Binding-site contacts:
Ligand atom C3 contacts residue LEU406 of chain 1.I at 3.2 Å (hydrophobic).
Ligand atom C13 contacts residue GLY408 of chain 1.I at 3.6 Å.
Ligand atom C2 contacts residue PHE317 of chain 1.I at 3.9 Å (hydrophobic).
Ligand atom C11 contacts residue ZN1 of chain 1.BC at 3.7 Å.
Ligand atom C2 contacts residue GLY408 of chain 1.I at 3.6 Å.
Ligand atom O3 contacts residue ZN1 of chain 1.AC at 2.1 Å.
Ligand atom C12 contacts residue GLY408 of chain 1.I at 3.6 Å.
Ligand atom C3 contacts residue THR405 of chain 1.I at 3.7 Å.
Ligand atom C4 contacts residue GLY408 of chain 1.I at 3.5 Å.
Ligand atom C11 contacts residue ZN1 of chain 1.AC at 2.8 Å.
Ligand atom C2 contacts residue THR407 of chain 1.I at 3.9 Å.
Ligand atom C3 contacts residue THR407 of chain 1.I at 3.7 Å.
Ligand atom O4 contacts residue ASP298 of chain 1.I at 3.2 Å (salt-bridge).
Ligand atom O4 contacts residue CO31 of chain 1.CC at 2.8 Å (h-bond).
Ligand atom C3 contacts residue GLY408 of chain 1.I at 3.5 Å.
Ligand atom C11 contacts residue LEU406 of chain 1.I at 3.6 Å (hydrophobic).
Ligand atom O4 contacts residue ZN1 of chain 1.BC at 2.0 Å.
Ligand atom C11 contacts residue ASP378 of chain 1.I at 3.2 Å.
Ligand atom O4 contacts residue ZN1 of chain 1.AC at 2.3 Å.
Ligand atom C11 contacts residue ASP298 of chain 1.I at 3.9 Å.
Ligand atom N2 contacts residue CO31 of chain 1.CC at 2.8 Å (h-bond).
Ligand atom O3 contacts residue LYS305 of chain 1.I at 3.1 Å (salt-bridge).
Ligand atom N2 contacts residue LEU406 of chain 1.I at 3.0 Å (h-bond).
Ligand atom O4 contacts residue GLU380 of chain 1.I at 2.8 Å (salt-bridge).
Ligand atom O4 contacts residue ASP378 of chain 1.I at 3.0 Å (salt-bridge).
Ligand atom C8 contacts residue ASN376 of chain 1.I at 3.3 Å.
Ligand atom O3 contacts residue ZN1 of chain 1.BC at 3.7 Å.
Ligand atom O3 contacts residue ASP298 of chain 1.I at 3.0 Å (salt-bridge).
Ligand atom C5 contacts residue LEU406 of chain 1.I at 3.2 Å (hydrophobic).
Ligand atom C4 contacts residue LEU406 of chain 1.I at 3.7 Å (hydrophobic).
Ligand atom C1 contacts residue GLY408 of chain 1.I at 3.6 Å.
Ligand atom N2 contacts residue ZN1 of chain 1.AC at 2.9 Å.
Ligand atom N2 contacts residue ASP378 of chain 1.I at 3.2 Å (salt-bridge).
Ligand atom BR1 contacts residue PHE317 of chain 1.I at 3.5 Å.
Ligand atom O3 contacts residue ASP378 of chain 1.I at 2.9 Å (salt-bridge).
Ligand atom N2 contacts residue LYS293 of chain 1.I at 3.5 Å (salt-bridge).
Ligand atom O2 contacts residue THR407 of chain 1.I at 3.9 Å.
Ligand atom N2 contacts residue ZN1 of chain 1.BC at 3.0 Å.
Ligand atom C2 contacts residue ALA496 of chain 1.I at 3.8 Å (hydrophobic).
Ligand atom O4 contacts residue LYS293 of chain 1.I at 3.0 Å (salt-bridge).

The small molecule below binds the protein below.
Small molecule (SMILES): CC(C)(C)OC(=O)N[C@@H](C(=O)NO)c1ccc(Br)cc1

Sequence of chain 1.I:
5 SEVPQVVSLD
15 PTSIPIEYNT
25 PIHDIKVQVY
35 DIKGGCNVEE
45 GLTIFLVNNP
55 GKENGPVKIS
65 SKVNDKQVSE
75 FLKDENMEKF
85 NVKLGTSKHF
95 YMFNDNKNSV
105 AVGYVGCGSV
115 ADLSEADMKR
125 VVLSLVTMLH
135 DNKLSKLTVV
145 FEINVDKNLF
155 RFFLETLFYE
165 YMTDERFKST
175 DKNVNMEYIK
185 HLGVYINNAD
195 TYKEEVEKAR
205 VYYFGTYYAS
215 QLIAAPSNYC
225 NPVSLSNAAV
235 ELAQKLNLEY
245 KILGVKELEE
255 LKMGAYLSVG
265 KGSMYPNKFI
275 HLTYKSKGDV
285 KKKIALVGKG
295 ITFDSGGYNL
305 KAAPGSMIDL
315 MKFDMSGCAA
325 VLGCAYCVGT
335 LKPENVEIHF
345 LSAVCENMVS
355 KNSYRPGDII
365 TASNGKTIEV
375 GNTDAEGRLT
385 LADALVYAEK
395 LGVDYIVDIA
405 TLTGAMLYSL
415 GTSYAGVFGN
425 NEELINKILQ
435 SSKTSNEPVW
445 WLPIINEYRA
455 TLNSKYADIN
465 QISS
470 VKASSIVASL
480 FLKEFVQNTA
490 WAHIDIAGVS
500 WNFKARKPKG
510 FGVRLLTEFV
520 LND